This protein binds this small molecule.
Small molecule (SMILES): C[C@@H]1N[C@H](CNC(=O)CCc2c[nH]c3ccccc23)[C@@H](O)[C@H](O)[C@@H]1O

Binding-site contacts:
Ligand atom CAF contacts residue TRP58 of chain 2.A at 3.7 Å (hydrophobic).
Ligand atom CAA contacts residue HIS34 of chain 2.A at 3.6 Å.
Ligand atom CAX contacts residue ASP224 of chain 2.A at 3.5 Å.
Ligand atom CAM contacts residue ASP224 of chain 2.A at 3.3 Å.
Ligand atom OAE contacts residue HIS128 of chain 2.A at 2.6 Å.
Ligand atom OAC contacts residue HIS128 of chain 2.A at 2.7 Å (h-bond).
Ligand atom CAA contacts residue PHE290 of chain 2.A at 3.5 Å (hydrophobic).
Ligand atom OAB contacts residue ASP224 of chain 2.A at 3.7 Å.
Ligand atom CAW contacts residue GLU66 of chain 2.A at 3.5 Å.
Ligand atom CAQ contacts residue GLU266 of chain 2.A at 3.5 Å.
Ligand atom CAY contacts residue TYR64 of chain 2.A at 3.7 Å (hydrophobic).
Ligand atom OAE contacts residue GLU66 of chain 2.A at 2.7 Å (salt-bridge).
Ligand atom OAE contacts residue HIS129 of chain 2.A at 3.6 Å (h-bond).
Ligand atom CAX contacts residue HIS129 of chain 2.A at 3.3 Å.
Ligand atom OAB contacts residue ARG254 of chain 2.A at 3.7 Å.
Ligand atom OAD contacts residue HIS129 of chain 2.A at 2.9 Å (h-bond).
Ligand atom CAU contacts residue GLU266 of chain 2.A at 3.5 Å.
Ligand atom CAY contacts residue GLU66 of chain 2.A at 3.1 Å.
Ligand atom OAE contacts residue TRP67 of chain 2.A at 3.2 Å (h-bond).
Ligand atom NAO contacts residue ASP224 of chain 2.A at 2.8 Å (salt-bridge).
Ligand atom OAC contacts residue HIS34 of chain 2.A at 2.6 Å (h-bond).
Ligand atom CAU contacts residue PHE290 of chain 2.A at 3.6 Å (hydrophobic).
Ligand atom CAH contacts residue MET55 of chain 2.A at 3.7 Å (hydrophobic).
Ligand atom NAO contacts residue GLU266 of chain 2.A at 3.1 Å (salt-bridge).
Ligand atom CAV contacts residue ASP224 of chain 2.A at 3.4 Å.
Ligand atom CAV contacts residue GLU266 of chain 2.A at 3.3 Å.
Ligand atom CAW contacts residue HIS34 of chain 2.A at 3.3 Å.
Ligand atom NAN contacts residue GLU266 of chain 2.A at 2.8 Å (salt-bridge).
Ligand atom OAC contacts residue ASP224 of chain 2.A at 3.5 Å (salt-bridge).
Ligand atom CAW contacts residue HIS128 of chain 2.A at 3.7 Å.
Ligand atom CAK contacts residue GLU266 of chain 2.A at 3.5 Å.
Ligand atom OAB contacts residue MET225 of chain 2.A at 3.5 Å.
Ligand atom CAL contacts residue LEU50 of chain 2.A at 3.5 Å (hydrophobic).
Ligand atom NAO contacts residue ARG254 of chain 2.A at 3.7 Å.
Ligand atom NAN contacts residue ARG254 of chain 2.A at 3.3 Å (salt-bridge).
Ligand atom OAC contacts residue TYR171 of chain 2.A at 3.1 Å (h-bond).
Ligand atom CAM contacts residue GLU266 of chain 2.A at 3.7 Å.
Ligand atom OAD contacts residue TRP67 of chain 2.A at 2.8 Å (h-bond).
Ligand atom CAW contacts residue PHE290 of chain 2.A at 3.8 Å (hydrophobic).
Ligand atom CAQ contacts residue ARG254 of chain 2.A at 3.4 Å.

Sequence of chain 2.A:
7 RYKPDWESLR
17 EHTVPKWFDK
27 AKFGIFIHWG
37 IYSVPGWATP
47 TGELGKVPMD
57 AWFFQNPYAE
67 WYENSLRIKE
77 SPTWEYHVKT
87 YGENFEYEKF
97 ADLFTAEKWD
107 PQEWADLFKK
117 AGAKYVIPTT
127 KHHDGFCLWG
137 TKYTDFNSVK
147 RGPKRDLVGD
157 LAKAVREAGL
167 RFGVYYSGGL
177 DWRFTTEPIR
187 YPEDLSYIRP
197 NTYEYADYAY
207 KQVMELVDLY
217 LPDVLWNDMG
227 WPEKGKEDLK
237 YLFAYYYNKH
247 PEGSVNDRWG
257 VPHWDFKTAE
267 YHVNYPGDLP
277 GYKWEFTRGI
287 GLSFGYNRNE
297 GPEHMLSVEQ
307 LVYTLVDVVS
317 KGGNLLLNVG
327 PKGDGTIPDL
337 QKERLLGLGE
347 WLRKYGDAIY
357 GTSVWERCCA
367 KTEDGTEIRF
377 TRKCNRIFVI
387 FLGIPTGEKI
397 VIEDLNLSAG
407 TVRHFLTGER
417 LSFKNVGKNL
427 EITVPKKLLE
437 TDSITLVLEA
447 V